Binding-site contacts:
Ligand atom O1B contacts residue ASP493 of chain 1.A at 3.3 Å (salt-bridge).
Ligand atom O1G contacts residue GLN321 of chain 1.A at 3.2 Å (h-bond).
Ligand atom C2' contacts residue PHE375 of chain 1.A at 3.2 Å (hydrophobic).
Ligand atom C41 contacts residue THR372 of chain 1.A at 3.5 Å.
Ligand atom C3' contacts residue PHE375 of chain 1.A at 3.2 Å (hydrophobic).
Ligand atom O3' contacts residue PHE375 of chain 1.A at 3.1 Å.
Ligand atom O1A contacts residue ASP493 of chain 1.A at 3.0 Å (salt-bridge).
Ligand atom O2G contacts residue ASP318 of chain 1.A at 3.5 Å (salt-bridge).
Ligand atom PA contacts residue MG1 of chain 1.K at 3.6 Å.
Ligand atom PA contacts residue MG1 of chain 1.L at 3.6 Å.
Ligand atom PG contacts residue ARG367 of chain 1.A at 3.5 Å.
Ligand atom O2A contacts residue LYS371 of chain 1.A at 2.6 Å (salt-bridge).
Ligand atom PB contacts residue GLN321 of chain 1.A at 3.6 Å.
Ligand atom O3' contacts residue GLU323 of chain 1.A at 3.5 Å (salt-bridge).
Ligand atom PB contacts residue MG1 of chain 1.K at 3.4 Å.
Ligand atom O3B contacts residue HIS347 of chain 1.A at 3.6 Å.
Ligand atom O4' contacts residue ARG281 of chain 1.A at 3.2 Å (salt-bridge).
Ligand atom PG contacts residue LYS371 of chain 1.A at 3.5 Å.
Ligand atom O2G contacts residue MG1 of chain 1.K at 2.1 Å.
Ligand atom O1G contacts residue ARG367 of chain 1.A at 2.8 Å (salt-bridge).
Ligand atom O1B contacts residue ILE322 of chain 1.A at 3.5 Å (h-bond).
Ligand atom O3' contacts residue ILE322 of chain 1.A at 3.5 Å.
Ligand atom O1B contacts residue MG1 of chain 1.K at 2.4 Å.
Ligand atom PA contacts residue LYS371 of chain 1.A at 3.3 Å.
Ligand atom O2B contacts residue HIS347 of chain 1.A at 2.9 Å (h-bond).
Ligand atom O2B contacts residue GLN321 of chain 1.A at 3.2 Å.
Ligand atom O1A contacts residue MG1 of chain 1.K at 2.3 Å.
Ligand atom O1B contacts residue TYR319 of chain 1.A at 3.3 Å (h-bond).
Ligand atom O3A contacts residue LYS371 of chain 1.A at 3.3 Å (salt-bridge).
Ligand atom O1A contacts residue MG1 of chain 1.L at 2.5 Å.
Ligand atom O3G contacts residue ARG367 of chain 1.A at 2.5 Å (salt-bridge).
Ligand atom PG contacts residue MG1 of chain 1.K at 3.4 Å.
Ligand atom O2B contacts residue PHE375 of chain 1.A at 2.9 Å.
Ligand atom O4' contacts residue GLU323 of chain 1.A at 3.6 Å (salt-bridge).
Ligand atom O3G contacts residue LYS371 of chain 1.A at 2.7 Å (salt-bridge).
Ligand atom O3B contacts residue LYS371 of chain 1.A at 3.1 Å.
Ligand atom O2G contacts residue TYR319 of chain 1.A at 3.4 Å (h-bond).
Ligand atom O1A contacts residue ASP318 of chain 1.A at 3.6 Å (salt-bridge).
Ligand atom C5' contacts residue ASP493 of chain 1.A at 3.4 Å.
Ligand atom O1B contacts residue GLN321 of chain 1.A at 3.1 Å (h-bond).

Sequence of chain 1.A:
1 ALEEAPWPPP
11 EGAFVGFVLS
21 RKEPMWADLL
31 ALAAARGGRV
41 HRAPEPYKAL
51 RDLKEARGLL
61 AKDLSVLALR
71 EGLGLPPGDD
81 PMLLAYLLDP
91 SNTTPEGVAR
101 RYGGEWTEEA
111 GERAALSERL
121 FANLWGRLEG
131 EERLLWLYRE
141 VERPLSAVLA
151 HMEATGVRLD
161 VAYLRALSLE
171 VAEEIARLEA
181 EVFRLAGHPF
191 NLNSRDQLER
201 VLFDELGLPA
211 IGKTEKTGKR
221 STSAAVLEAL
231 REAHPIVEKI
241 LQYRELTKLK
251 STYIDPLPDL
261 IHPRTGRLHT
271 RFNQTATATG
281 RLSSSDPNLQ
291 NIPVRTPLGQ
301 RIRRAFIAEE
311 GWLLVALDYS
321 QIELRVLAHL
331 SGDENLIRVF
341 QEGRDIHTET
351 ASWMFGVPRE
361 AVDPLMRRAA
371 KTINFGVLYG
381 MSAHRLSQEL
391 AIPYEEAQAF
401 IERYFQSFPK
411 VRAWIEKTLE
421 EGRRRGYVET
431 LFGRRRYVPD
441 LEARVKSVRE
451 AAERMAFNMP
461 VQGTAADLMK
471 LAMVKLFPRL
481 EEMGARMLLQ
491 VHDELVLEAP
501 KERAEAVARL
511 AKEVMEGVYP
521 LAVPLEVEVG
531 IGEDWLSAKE

This protein binds this small molecule.
Small molecule (SMILES): Cc1ccc2c(=S)n([C@H]3C[C@H](O)[C@@H](CO[P](=O)(O)O[P](=O)(O)OP(=O)(O)O)O3)ccc2c1